A protein and the small-molecule ligand that binds it are described below.
Small molecule (SMILES): O=C(O)Cc1cccc(O)c1

Sequence of chain 1.L:
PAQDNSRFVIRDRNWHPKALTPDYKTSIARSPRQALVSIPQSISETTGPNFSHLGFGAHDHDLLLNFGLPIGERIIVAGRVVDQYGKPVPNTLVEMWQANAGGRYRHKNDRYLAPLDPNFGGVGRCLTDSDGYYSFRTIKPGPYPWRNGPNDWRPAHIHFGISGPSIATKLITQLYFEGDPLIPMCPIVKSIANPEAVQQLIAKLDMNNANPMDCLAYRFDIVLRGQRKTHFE

Sequence of chain 1.K:
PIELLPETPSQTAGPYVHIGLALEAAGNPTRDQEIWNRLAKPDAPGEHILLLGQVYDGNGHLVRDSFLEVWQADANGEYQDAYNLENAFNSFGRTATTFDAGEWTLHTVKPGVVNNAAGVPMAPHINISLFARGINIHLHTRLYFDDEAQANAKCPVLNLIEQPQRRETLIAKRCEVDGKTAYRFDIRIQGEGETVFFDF

Binding-site contacts:
Ligand atom C4 contacts residue HIS162 of chain 1.L at 3.1 Å.
Ligand atom C3 contacts residue FE1 of chain 1.BA at 2.6 Å.
Ligand atom C4 contacts residue ARG157 of chain 1.L at 3.5 Å.
Ligand atom C3 contacts residue TYR147 of chain 1.L at 2.8 Å (hydrophobic).
Ligand atom C5 contacts residue ILE191 of chain 1.L at 3.5 Å (hydrophobic).
Ligand atom C5 contacts residue GLN177 of chain 1.L at 4.1 Å.
Ligand atom C1 contacts residue TYR147 of chain 1.L at 3.9 Å (hydrophobic).
Ligand atom C6 contacts residue PRO15 of chain 1.K at 4.0 Å (hydrophobic).
Ligand atom C5 contacts residue GLY14 of chain 1.K at 3.9 Å.
Ligand atom O3 contacts residue TYR108 of chain 1.L at 3.1 Å (h-bond).
Ligand atom C8 contacts residue TRP149 of chain 1.L at 3.5 Å (hydrophobic).
Ligand atom C5 contacts residue ARG157 of chain 1.L at 3.3 Å.
Ligand atom C6 contacts residue ILE191 of chain 1.L at 3.2 Å (hydrophobic).
Ligand atom C2 contacts residue FE1 of chain 1.BA at 3.6 Å.
Ligand atom O3 contacts residue HIS160 of chain 1.L at 4.0 Å.
Ligand atom O1 contacts residue PRO15 of chain 1.K at 3.6 Å.
Ligand atom C4 contacts residue TYR147 of chain 1.L at 3.8 Å (hydrophobic).
Ligand atom C2 contacts residue TYR147 of chain 1.L at 2.9 Å (hydrophobic).
Ligand atom C5 contacts residue THR12 of chain 1.K at 3.9 Å.
Ligand atom O2 contacts residue PRO15 of chain 1.K at 3.7 Å.
Ligand atom C4 contacts residue PRO15 of chain 1.K at 4.0 Å (hydrophobic).
Ligand atom O1 contacts residue TRP149 of chain 1.L at 3.6 Å.
Ligand atom C8 contacts residue PRO15 of chain 1.K at 3.6 Å (hydrophobic).
Ligand atom O3 contacts residue HIS162 of chain 1.L at 2.9 Å (h-bond).
Ligand atom O3 contacts residue FE1 of chain 1.BA at 1.9 Å.
Ligand atom O2 contacts residue TRP149 of chain 1.L at 3.5 Å.
Ligand atom O3 contacts residue TYR147 of chain 1.L at 2.8 Å (h-bond).
Ligand atom C4 contacts residue FE1 of chain 1.BA at 3.2 Å.
Ligand atom C6 contacts residue ARG157 of chain 1.L at 3.8 Å.
Ligand atom C4 contacts residue GLN177 of chain 1.L at 4.1 Å.
Ligand atom C7 contacts residue TRP149 of chain 1.L at 3.2 Å (hydrophobic).
Ligand atom O3 contacts residue TYR16 of chain 1.K at 3.8 Å.
Ligand atom C5 contacts residue PRO15 of chain 1.K at 4.2 Å (hydrophobic).
Ligand atom C2 contacts residue PRO15 of chain 1.K at 3.5 Å (hydrophobic).
Ligand atom C3 contacts residue PRO15 of chain 1.K at 3.7 Å (hydrophobic).
Ligand atom C4 contacts residue GLY14 of chain 1.K at 3.8 Å.
Ligand atom C3 contacts residue ARG157 of chain 1.L at 4.2 Å.
Ligand atom C1 contacts residue PRO15 of chain 1.K at 3.7 Å (hydrophobic).
Ligand atom O2 contacts residue ARG133 of chain 1.K at 4.0 Å.
Ligand atom C3 contacts residue HIS162 of chain 1.L at 3.7 Å.